Sequence of chain 35.E:
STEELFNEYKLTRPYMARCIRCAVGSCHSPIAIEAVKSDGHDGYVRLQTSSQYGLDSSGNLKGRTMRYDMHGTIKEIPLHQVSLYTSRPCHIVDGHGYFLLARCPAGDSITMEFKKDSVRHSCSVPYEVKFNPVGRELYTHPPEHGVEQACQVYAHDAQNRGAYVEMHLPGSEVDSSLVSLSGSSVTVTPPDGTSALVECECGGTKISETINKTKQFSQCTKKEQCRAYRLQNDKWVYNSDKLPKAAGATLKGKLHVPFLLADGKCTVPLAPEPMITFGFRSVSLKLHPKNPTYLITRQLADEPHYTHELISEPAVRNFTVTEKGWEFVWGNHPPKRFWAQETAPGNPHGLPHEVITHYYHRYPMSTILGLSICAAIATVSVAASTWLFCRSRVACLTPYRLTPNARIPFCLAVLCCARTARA

Binding-site contacts:
Ligand atom C2 contacts residue ASN212 of chain 35.E at 2.4 Å.
Ligand atom O7 contacts residue ASN212 of chain 35.E at 4.5 Å.
Ligand atom C1 contacts residue ILE211 of chain 35.E at 4.2 Å (hydrophobic).
Ligand atom C7 contacts residue ASN212 of chain 35.E at 3.9 Å.
Ligand atom O5 contacts residue ASN212 of chain 35.E at 2.4 Å (h-bond).
Ligand atom N2 contacts residue ASN212 of chain 35.E at 2.9 Å (h-bond).
Ligand atom C5 contacts residue ASN212 of chain 35.E at 3.7 Å.
Ligand atom C4 contacts residue ASN212 of chain 35.E at 4.2 Å.
Ligand atom C1 contacts residue ASN212 of chain 35.E at 1.4 Å.
Ligand atom C3 contacts residue ASN212 of chain 35.E at 3.8 Å.
Ligand atom N2 contacts residue ILE211 of chain 35.E at 4.3 Å.

The small molecule below binds the protein below.
Small molecule (SMILES): CC(=O)N[C@@H]1[C@@H](O)[C@H](O)[C@@H](CO)O[C@H]1O